Binding-site contacts:
Ligand atom N28 contacts residue GLU162 of chain 1.A at 3.2 Å (salt-bridge).
Ligand atom C3 contacts residue GLU162 of chain 1.A at 3.8 Å.
Ligand atom C24 contacts residue HIS159 of chain 1.A at 3.9 Å.
Ligand atom O30 contacts residue GLU162 of chain 1.A at 3.6 Å.
Ligand atom C9 contacts residue GLU162 of chain 1.A at 4.0 Å.
Ligand atom C15 contacts residue HIS37 of chain 1.A at 3.7 Å.
Ligand atom C21 contacts residue HIS37 of chain 1.A at 3.8 Å.
Ligand atom N19 contacts residue CYS141 of chain 1.A at 3.1 Å (h-bond).
Ligand atom O30 contacts residue PHE136 of chain 1.A at 3.6 Å.
Ligand atom C16 contacts residue ASP183 of chain 1.A at 3.9 Å.
Ligand atom O30 contacts residue MET161 of chain 1.A at 3.9 Å.
Ligand atom C12 contacts residue GLN185 of chain 1.A at 3.8 Å.
Ligand atom C9 contacts residue GLN185 of chain 1.A at 3.9 Å.
Ligand atom N11 contacts residue GLN185 of chain 1.A at 3.0 Å (h-bond).
Ligand atom N19 contacts residue HIS160 of chain 1.A at 3.1 Å (h-bond).
Ligand atom C29 contacts residue GLU162 of chain 1.A at 3.6 Å.
Ligand atom N28 contacts residue PHE136 of chain 1.A at 3.5 Å (h-bond).
Ligand atom O30 contacts residue HIS168 of chain 1.A at 3.5 Å.
Ligand atom C13 contacts residue GLN185 of chain 1.A at 3.6 Å.
Ligand atom O22 contacts residue GLY139 of chain 1.A at 3.3 Å (h-bond).
Ligand atom O8 contacts residue GLN185 of chain 1.A at 3.7 Å.
Ligand atom C21 contacts residue CYS141 of chain 1.A at 1.9 Å (hydrophobic).
Ligand atom O22 contacts residue CYS141 of chain 1.A at 2.8 Å (h-bond).
Ligand atom C7 contacts residue GLN185 of chain 1.A at 3.4 Å.
Ligand atom C24 contacts residue CYS141 of chain 1.A at 3.1 Å (hydrophobic).
Ligand atom C14 contacts residue GLN185 of chain 1.A at 3.9 Å.
Ligand atom O8 contacts residue GLU162 of chain 1.A at 4.0 Å.
Ligand atom C20 contacts residue CYS141 of chain 1.A at 2.7 Å (hydrophobic).
Ligand atom C4 contacts residue GLU162 of chain 1.A at 3.6 Å.
Ligand atom O10 contacts residue MET161 of chain 1.A at 3.4 Å.
Ligand atom O30 contacts residue HIS159 of chain 1.A at 2.7 Å (h-bond).
Ligand atom C12 contacts residue HIS160 of chain 1.A at 3.6 Å.
Ligand atom C17 contacts residue HIS160 of chain 1.A at 3.8 Å.
Ligand atom O10 contacts residue GLU162 of chain 1.A at 2.8 Å (salt-bridge).
Ligand atom C13 contacts residue HIS37 of chain 1.A at 3.9 Å.
Ligand atom N28 contacts residue LEU137 of chain 1.A at 4.0 Å.
Ligand atom C2 contacts residue GLU162 of chain 1.A at 3.6 Å.
Ligand atom C15 contacts residue MET45 of chain 1.A at 3.9 Å (hydrophobic).
Ligand atom C29 contacts residue HIS159 of chain 1.A at 3.7 Å.
Ligand atom O22 contacts residue SER140 of chain 1.A at 3.4 Å (h-bond).

Sequence of chain 1.A:
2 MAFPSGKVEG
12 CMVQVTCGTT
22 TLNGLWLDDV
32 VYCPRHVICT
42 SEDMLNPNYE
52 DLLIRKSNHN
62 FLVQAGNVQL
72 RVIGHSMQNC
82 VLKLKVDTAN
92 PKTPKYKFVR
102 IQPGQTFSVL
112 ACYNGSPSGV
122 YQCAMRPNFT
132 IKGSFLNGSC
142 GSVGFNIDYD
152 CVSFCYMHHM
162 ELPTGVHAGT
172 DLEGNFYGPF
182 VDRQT

The protein below binds the small molecule below.
Small molecule (SMILES): CC(C)C[C@H](NC(=O)OCc1ccccc1)C(=O)N[C@@H](C[C@@H]1CCNC1=O)[C@@H](O)S(=O)(=O)O